This protein binds this small molecule.
Small molecule (SMILES): CC(=O)N[C@@H]1[C@@H](O)[C@H](O)[C@@H](CO)O[C@H]1O

Sequence of chain 1.B:
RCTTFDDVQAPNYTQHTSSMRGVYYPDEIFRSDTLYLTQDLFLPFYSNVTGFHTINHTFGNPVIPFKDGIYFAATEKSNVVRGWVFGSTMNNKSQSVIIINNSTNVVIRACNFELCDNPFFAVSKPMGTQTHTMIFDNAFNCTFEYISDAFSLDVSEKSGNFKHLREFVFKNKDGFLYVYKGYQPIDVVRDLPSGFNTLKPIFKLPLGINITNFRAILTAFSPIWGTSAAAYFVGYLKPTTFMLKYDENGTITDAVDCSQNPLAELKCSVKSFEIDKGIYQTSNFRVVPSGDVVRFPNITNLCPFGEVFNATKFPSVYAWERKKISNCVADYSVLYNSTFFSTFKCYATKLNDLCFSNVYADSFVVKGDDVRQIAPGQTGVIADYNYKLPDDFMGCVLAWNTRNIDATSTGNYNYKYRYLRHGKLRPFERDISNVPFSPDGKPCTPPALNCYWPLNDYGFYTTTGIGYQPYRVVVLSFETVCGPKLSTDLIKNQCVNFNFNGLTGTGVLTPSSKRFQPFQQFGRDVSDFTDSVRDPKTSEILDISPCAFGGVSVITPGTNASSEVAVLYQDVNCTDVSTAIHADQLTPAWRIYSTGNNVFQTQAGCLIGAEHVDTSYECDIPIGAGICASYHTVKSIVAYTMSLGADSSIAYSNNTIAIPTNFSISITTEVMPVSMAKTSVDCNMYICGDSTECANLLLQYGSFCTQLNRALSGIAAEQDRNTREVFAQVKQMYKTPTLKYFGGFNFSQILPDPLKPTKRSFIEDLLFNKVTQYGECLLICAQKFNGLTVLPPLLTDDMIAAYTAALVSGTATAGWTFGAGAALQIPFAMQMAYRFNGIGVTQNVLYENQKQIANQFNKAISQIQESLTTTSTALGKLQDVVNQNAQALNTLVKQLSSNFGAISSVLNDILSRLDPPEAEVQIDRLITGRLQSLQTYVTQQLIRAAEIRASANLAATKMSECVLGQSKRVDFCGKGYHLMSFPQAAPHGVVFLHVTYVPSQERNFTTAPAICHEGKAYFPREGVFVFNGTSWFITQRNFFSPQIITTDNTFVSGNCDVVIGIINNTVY

Binding-site contacts:
Ligand atom N2 contacts residue GLN19 of chain 1.B at 4.3 Å.
Ligand atom O5 contacts residue ASN52 of chain 1.B at 2.4 Å (h-bond).
Ligand atom C6 contacts residue GLN19 of chain 1.B at 4.3 Å.
Ligand atom O5 contacts residue GLN19 of chain 1.B at 3.6 Å (h-bond).
Ligand atom O4 contacts residue GLN19 of chain 1.B at 4.2 Å.
Ligand atom O7 contacts residue ASN52 of chain 1.B at 4.4 Å.
Ligand atom C7 contacts residue ASN52 of chain 1.B at 3.9 Å.
Ligand atom C1 contacts residue GLN19 of chain 1.B at 3.3 Å.
Ligand atom N2 contacts residue ASN52 of chain 1.B at 2.9 Å (h-bond).
Ligand atom C2 contacts residue GLN19 of chain 1.B at 4.3 Å.
Ligand atom C5 contacts residue GLN19 of chain 1.B at 3.5 Å.
Ligand atom C5 contacts residue ASN52 of chain 1.B at 3.7 Å.
Ligand atom C3 contacts residue ASN52 of chain 1.B at 3.8 Å.
Ligand atom C4 contacts residue GLN19 of chain 1.B at 4.2 Å.
Ligand atom C4 contacts residue ASN52 of chain 1.B at 4.2 Å.
Ligand atom C1 contacts residue ASN52 of chain 1.B at 1.4 Å.
Ligand atom C2 contacts residue ASN52 of chain 1.B at 2.5 Å.
Ligand atom O6 contacts residue GLN19 of chain 1.B at 3.6 Å.
Ligand atom C3 contacts residue GLN19 of chain 1.B at 3.8 Å.